A protein and the small-molecule ligand that binds it are described below.
Small molecule (SMILES): NS(=O)(=O)c1ccc(CCNC(=O)Nc2ccc(Cl)cc2)cc1

Sequence of chain 1.A:
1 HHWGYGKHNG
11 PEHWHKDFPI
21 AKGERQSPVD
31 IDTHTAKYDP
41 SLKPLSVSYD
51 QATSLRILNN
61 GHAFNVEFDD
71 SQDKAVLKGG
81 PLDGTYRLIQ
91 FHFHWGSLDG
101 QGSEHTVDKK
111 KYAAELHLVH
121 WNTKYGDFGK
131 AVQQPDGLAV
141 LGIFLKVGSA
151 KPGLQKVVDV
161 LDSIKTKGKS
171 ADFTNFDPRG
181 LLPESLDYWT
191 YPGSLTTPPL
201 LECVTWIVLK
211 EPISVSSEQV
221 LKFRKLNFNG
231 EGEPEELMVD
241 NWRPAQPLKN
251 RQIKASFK

Binding-site contacts:
Ligand atom C1 contacts residue HIS92 of chain 1.A at 4.0 Å.
Ligand atom N1 contacts residue HIS92 of chain 1.A at 3.2 Å (h-bond).
Ligand atom O2 contacts residue HIS92 of chain 1.A at 3.4 Å.
Ligand atom S contacts residue HIS117 of chain 1.A at 3.9 Å.
Ligand atom C5 contacts residue GLN90 of chain 1.A at 3.9 Å.
Ligand atom N1 contacts residue THR196 of chain 1.A at 2.8 Å (h-bond).
Ligand atom N1 contacts residue ZN1 of chain 1.B at 2.0 Å.
Ligand atom O2 contacts residue VAL119 of chain 1.A at 3.9 Å.
Ligand atom O1 contacts residue THR196 of chain 1.A at 3.0 Å (h-bond).
Ligand atom O1 contacts residue LEU195 of chain 1.A at 3.4 Å.
Ligand atom C15 contacts residue PRO199 of chain 1.A at 4.0 Å (hydrophobic).
Ligand atom C2 contacts residue LEU195 of chain 1.A at 3.9 Å (hydrophobic).
Ligand atom O8 contacts residue PRO199 of chain 1.A at 3.1 Å.
Ligand atom S contacts residue THR196 of chain 1.A at 3.9 Å.
Ligand atom C2 contacts residue THR197 of chain 1.A at 3.2 Å.
Ligand atom C1 contacts residue LEU195 of chain 1.A at 4.0 Å (hydrophobic).
Ligand atom N1 contacts residue HIS117 of chain 1.A at 3.4 Å (h-bond).
Ligand atom O1 contacts residue ZN1 of chain 1.B at 4.1 Å.
Ligand atom C4 contacts residue LEU195 of chain 1.A at 3.9 Å (hydrophobic).
Ligand atom C8 contacts residue PHE128 of chain 1.A at 4.1 Å (hydrophobic).
Ligand atom S contacts residue ZN1 of chain 1.B at 3.0 Å.
Ligand atom C3 contacts residue THR197 of chain 1.A at 3.3 Å.
Ligand atom S contacts residue HIS92 of chain 1.A at 3.9 Å.
Ligand atom O2 contacts residue VAL140 of chain 1.A at 3.8 Å.
Ligand atom N7 contacts residue PHE128 of chain 1.A at 3.9 Å.
Ligand atom C14 contacts residue PRO199 of chain 1.A at 3.7 Å (hydrophobic).
Ligand atom O8 contacts residue LEU195 of chain 1.A at 4.1 Å.
Ligand atom C5 contacts residue LEU195 of chain 1.A at 3.9 Å (hydrophobic).
Ligand atom N8 contacts residue PHE128 of chain 1.A at 3.7 Å.
Ligand atom C6 contacts residue VAL119 of chain 1.A at 3.8 Å (hydrophobic).
Ligand atom O2 contacts residue TRP206 of chain 1.A at 3.9 Å.
Ligand atom O1 contacts residue TRP206 of chain 1.A at 3.5 Å.
Ligand atom C contacts residue PHE128 of chain 1.A at 3.8 Å (hydrophobic).
Ligand atom O2 contacts residue ZN1 of chain 1.B at 3.0 Å.
Ligand atom O2 contacts residue HIS117 of chain 1.A at 3.4 Å (h-bond).
Ligand atom O1 contacts residue SER194 of chain 1.A at 4.0 Å.
Ligand atom C3 contacts residue LEU195 of chain 1.A at 4.0 Å (hydrophobic).
Ligand atom C6 contacts residue LEU195 of chain 1.A at 4.0 Å (hydrophobic).
Ligand atom N1 contacts residue HIS94 of chain 1.A at 3.4 Å (h-bond).
Ligand atom C6 contacts residue HIS92 of chain 1.A at 4.0 Å.